A small-molecule ligand and the protein it binds are described below.
Small molecule (SMILES): O=C([O-])C(=O)[O-]

Binding-site contacts:
Ligand atom O4 contacts residue ARG70 of chain 1.D at 3.8 Å.
Ligand atom O4 contacts residue THR316 of chain 1.D at 3.3 Å (h-bond).
Ligand atom C1 contacts residue ASP284 of chain 1.D at 3.9 Å.
Ligand atom O1 contacts residue ASP284 of chain 1.D at 2.8 Å (salt-bridge).
Ligand atom O1 contacts residue ALA281 of chain 1.D at 3.9 Å.
Ligand atom O3 contacts residue ARG282 of chain 1.D at 3.4 Å (salt-bridge).
Ligand atom O2 contacts residue LYS258 of chain 1.D at 2.8 Å (salt-bridge).
Ligand atom C1 contacts residue GLY283 of chain 1.D at 3.7 Å.
Ligand atom O4 contacts residue ALA281 of chain 1.D at 3.9 Å.
Ligand atom C1 contacts residue GLU260 of chain 1.D at 3.7 Å.
Ligand atom O2 contacts residue ARG70 of chain 1.D at 3.7 Å.
Ligand atom O3 contacts residue THR316 of chain 1.D at 2.6 Å (h-bond).
Ligand atom O4 contacts residue LYS258 of chain 1.D at 4.0 Å.
Ligand atom O3 contacts residue ASP284 of chain 1.D at 3.9 Å.
Ligand atom O3 contacts residue ALA281 of chain 1.D at 3.2 Å.
Ligand atom C2 contacts residue GLU260 of chain 1.D at 4.0 Å.
Ligand atom O1 contacts residue ATP1 of chain 1.V at 3.0 Å (h-bond).
Ligand atom O3 contacts residue MG1 of chain 1.T at 4.1 Å.
Ligand atom O3 contacts residue GLY283 of chain 1.D at 2.8 Å (h-bond).
Ligand atom O1 contacts residue MG1 of chain 1.T at 2.0 Å.
Ligand atom C2 contacts residue ALA281 of chain 1.D at 3.6 Å (hydrophobic).
Ligand atom O1 contacts residue GLY283 of chain 1.D at 3.8 Å.
Ligand atom C1 contacts residue MG1 of chain 1.T at 2.9 Å.
Ligand atom O1 contacts residue GLU260 of chain 1.D at 2.9 Å (salt-bridge).
Ligand atom C2 contacts residue LYS258 of chain 1.D at 3.7 Å.
Ligand atom O2 contacts residue ATP1 of chain 1.V at 3.0 Å (h-bond).
Ligand atom C2 contacts residue THR316 of chain 1.D at 3.9 Å.
Ligand atom C1 contacts residue THR316 of chain 1.D at 3.5 Å.
Ligand atom O4 contacts residue MET348 of chain 1.D at 3.7 Å.
Ligand atom O2 contacts residue GLU260 of chain 1.D at 3.6 Å (salt-bridge).
Ligand atom O2 contacts residue ALA281 of chain 1.D at 4.0 Å.
Ligand atom O2 contacts residue MG1 of chain 1.T at 2.4 Å.
Ligand atom C2 contacts residue MG1 of chain 1.U at 4.1 Å.
Ligand atom C2 contacts residue ARG70 of chain 1.D at 4.1 Å.
Ligand atom O4 contacts residue MET279 of chain 1.D at 4.1 Å.
Ligand atom C1 contacts residue ATP1 of chain 1.V at 3.5 Å.
Ligand atom C2 contacts residue MG1 of chain 1.T at 3.1 Å.
Ligand atom C2 contacts residue ATP1 of chain 1.V at 3.2 Å.
Ligand atom C1 contacts residue ALA281 of chain 1.D at 3.5 Å (hydrophobic).
Ligand atom O4 contacts residue ATP1 of chain 1.V at 3.6 Å.

Sequence of chain 1.D:
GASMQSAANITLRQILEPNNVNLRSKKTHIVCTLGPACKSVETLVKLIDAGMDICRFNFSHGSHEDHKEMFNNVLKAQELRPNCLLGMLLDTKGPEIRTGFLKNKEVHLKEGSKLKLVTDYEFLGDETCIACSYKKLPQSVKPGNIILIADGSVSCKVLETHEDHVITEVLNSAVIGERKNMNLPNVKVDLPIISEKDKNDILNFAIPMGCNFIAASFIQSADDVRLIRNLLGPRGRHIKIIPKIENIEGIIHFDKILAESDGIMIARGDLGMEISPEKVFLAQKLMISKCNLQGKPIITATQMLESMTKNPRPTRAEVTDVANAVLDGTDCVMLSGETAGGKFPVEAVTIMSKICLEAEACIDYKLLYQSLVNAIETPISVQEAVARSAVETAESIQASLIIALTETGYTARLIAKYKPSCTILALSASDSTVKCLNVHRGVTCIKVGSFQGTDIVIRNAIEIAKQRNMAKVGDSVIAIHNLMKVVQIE